A small-molecule ligand and the protein it binds are described below.
Small molecule (SMILES): CC(C)C[C@H](NC(=O)[C@@H](N)CO)C(=O)N[C@@H](Cc1ccccc1)C(=O)N[C@@H](CC1=NC=NC1)C(=O)N[C@H](CN[C@@H](Cc1ccc(O)cc1)C(=O)N[C@H](C(=O)N1CC=C[C@H]1C(=O)O)[C@@H](C)O)Cc1ccccc1

Sequence of chain 1.A:
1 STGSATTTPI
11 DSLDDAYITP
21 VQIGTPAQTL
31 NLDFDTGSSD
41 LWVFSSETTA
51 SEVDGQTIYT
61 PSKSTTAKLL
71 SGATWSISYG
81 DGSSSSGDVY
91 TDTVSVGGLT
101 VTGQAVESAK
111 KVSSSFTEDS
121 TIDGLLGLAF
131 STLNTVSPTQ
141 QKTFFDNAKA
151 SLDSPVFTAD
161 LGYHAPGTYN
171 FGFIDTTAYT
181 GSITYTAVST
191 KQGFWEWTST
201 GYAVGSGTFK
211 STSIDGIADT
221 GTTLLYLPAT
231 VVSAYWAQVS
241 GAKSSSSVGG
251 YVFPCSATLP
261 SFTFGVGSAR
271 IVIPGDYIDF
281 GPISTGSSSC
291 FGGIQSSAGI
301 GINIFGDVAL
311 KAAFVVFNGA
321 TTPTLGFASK

Binding-site contacts:
Ligand atom C2 contacts residue GLY37 of chain 1.A at 3.2 Å.
Ligand atom CD contacts residue SER78 of chain 1.A at 3.4 Å.
Ligand atom N contacts residue THR223 of chain 1.A at 3.0 Å (h-bond).
Ligand atom O contacts residue ASP15 of chain 1.A at 3.2 Å.
Ligand atom N contacts residue THR222 of chain 1.A at 3.6 Å (h-bond).
Ligand atom CD1 contacts residue ASP15 of chain 1.A at 3.3 Å.
Ligand atom C2 contacts residue ASP219 of chain 1.A at 3.4 Å.
Ligand atom CD contacts residue TYR79 of chain 1.A at 3.4 Å (hydrophobic).
Ligand atom O contacts residue TYR79 of chain 1.A at 3.3 Å.
Ligand atom CA contacts residue THR222 of chain 1.A at 3.5 Å.
Ligand atom N contacts residue GLY221 of chain 1.A at 2.9 Å (h-bond).
Ligand atom CB contacts residue THR223 of chain 1.A at 3.6 Å.
Ligand atom O contacts residue THR223 of chain 1.A at 3.0 Å (h-bond).
Ligand atom C contacts residue THR222 of chain 1.A at 3.5 Å.
Ligand atom NE2 contacts residue TYR226 of chain 1.A at 3.3 Å (h-bond).
Ligand atom ND1 contacts residue ASP81 of chain 1.A at 3.1 Å (salt-bridge).
Ligand atom CAO contacts residue GLY221 of chain 1.A at 3.5 Å.
Ligand atom CAG contacts residue PHE116 of chain 1.A at 3.5 Å (hydrophobic).
Ligand atom O contacts residue GLY80 of chain 1.A at 3.0 Å (h-bond).
Ligand atom CE2 contacts residue ILE122 of chain 1.A at 3.5 Å (hydrophobic).
Ligand atom OH contacts residue ILE300 of chain 1.A at 3.3 Å.
Ligand atom CZ contacts residue ASP119 of chain 1.A at 3.2 Å.
Ligand atom CAN contacts residue ASP35 of chain 1.A at 3.2 Å.
Ligand atom CE1 contacts residue ILE304 of chain 1.A at 3.3 Å (hydrophobic).
Ligand atom CZ contacts residue GLY80 of chain 1.A at 3.5 Å.
Ligand atom O contacts residue GLY80 of chain 1.A at 3.1 Å (h-bond).
Ligand atom CAN contacts residue ASP219 of chain 1.A at 3.4 Å.
Ligand atom CAH contacts residue ASP33 of chain 1.A at 3.4 Å.
Ligand atom CAO contacts residue ASP35 of chain 1.A at 3.3 Å.
Ligand atom CD1 contacts residue ILE304 of chain 1.A at 3.5 Å (hydrophobic).
Ligand atom O contacts residue THR222 of chain 1.A at 3.3 Å.
Ligand atom CD2 contacts residue TYR226 of chain 1.A at 3.6 Å (hydrophobic).
Ligand atom N contacts residue GLY37 of chain 1.A at 3.0 Å (h-bond).
Ligand atom CB contacts residue ASP219 of chain 1.A at 3.2 Å.
Ligand atom CAE contacts residue PHE116 of chain 1.A at 3.5 Å (hydrophobic).
Ligand atom CAF contacts residue ASP33 of chain 1.A at 3.3 Å.
Ligand atom O contacts residue PHE194 of chain 1.A at 3.3 Å.
Ligand atom OG1 contacts residue SER78 of chain 1.A at 2.8 Å (h-bond).
Ligand atom CB contacts residue SER78 of chain 1.A at 3.5 Å.
Ligand atom NAA contacts residue ASP219 of chain 1.A at 2.7 Å (salt-bridge).